Sequence of chain 1.E:
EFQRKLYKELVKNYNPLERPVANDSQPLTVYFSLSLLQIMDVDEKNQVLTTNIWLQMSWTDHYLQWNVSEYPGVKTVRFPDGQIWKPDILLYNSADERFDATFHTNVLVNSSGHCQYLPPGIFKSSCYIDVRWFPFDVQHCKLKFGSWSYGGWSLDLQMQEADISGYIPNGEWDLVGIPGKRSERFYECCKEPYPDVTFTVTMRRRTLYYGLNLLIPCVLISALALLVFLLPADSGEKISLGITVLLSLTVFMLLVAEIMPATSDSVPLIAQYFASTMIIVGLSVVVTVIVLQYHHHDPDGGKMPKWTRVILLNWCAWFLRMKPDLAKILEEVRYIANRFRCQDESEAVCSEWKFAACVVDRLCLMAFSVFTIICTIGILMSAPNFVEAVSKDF

A protein and the small-molecule ligand that binds it are described below.
Small molecule (SMILES): COCC(CCO[C@H]1CC[C@@]2(C)C(=CC[C@H]3[C@@H]4C[C@@H]5O[C@]6(CC[C@@H](C)CO6)[C@@H](C)[C@@H]5[C@@]4(C)CC[C@@H]32)C1)COC

Binding-site contacts:
Ligand atom C79 contacts residue PHE526 of chain 1.E at 4.5 Å (hydrophobic).
Ligand atom C78 contacts residue ALA522 of chain 1.E at 4.0 Å (hydrophobic).
Ligand atom C81 contacts residue PHE526 of chain 1.E at 3.3 Å (hydrophobic).
Ligand atom C12 contacts residue PHE319 of chain 1.E at 3.8 Å (hydrophobic).
Ligand atom C19 contacts residue PHE319 of chain 1.E at 3.9 Å (hydrophobic).
Ligand atom C01 contacts residue PHE319 of chain 1.E at 4.2 Å (hydrophobic).
Ligand atom C74 contacts residue MET521 of chain 1.E at 4.4 Å (hydrophobic).
Ligand atom O49 contacts residue TRP315 of chain 1.E at 3.7 Å.
Ligand atom C21 contacts residue TRP315 of chain 1.E at 3.7 Å (hydrophobic).
Ligand atom C10 contacts residue LEU518 of chain 1.E at 4.1 Å (hydrophobic).
Ligand atom C18 contacts residue TRP315 of chain 1.E at 3.8 Å (hydrophobic).
Ligand atom O80 contacts residue ALA522 of chain 1.E at 3.8 Å.
Ligand atom C77 contacts residue ALA522 of chain 1.E at 4.0 Å (hydrophobic).
Ligand atom C75 contacts residue LEU518 of chain 1.E at 4.0 Å (hydrophobic).
Ligand atom C79 contacts residue ALA522 of chain 1.E at 4.0 Å (hydrophobic).
Ligand atom C24 contacts residue TRP315 of chain 1.E at 3.8 Å (hydrophobic).
Ligand atom C22 contacts residue TRP315 of chain 1.E at 3.7 Å (hydrophobic).
Ligand atom C50 contacts residue TRP315 of chain 1.E at 4.1 Å (hydrophobic).
Ligand atom C19 contacts residue CYS316 of chain 1.E at 4.3 Å (hydrophobic).
Ligand atom C77 contacts residue VAL525 of chain 1.E at 3.9 Å (hydrophobic).
Ligand atom C17 contacts residue TRP315 of chain 1.E at 3.8 Å (hydrophobic).
Ligand atom C19 contacts residue TRP315 of chain 1.E at 4.1 Å (hydrophobic).
Ligand atom C18 contacts residue TRP318 of chain 1.E at 3.9 Å (hydrophobic).
Ligand atom C26 contacts residue TRP318 of chain 1.E at 4.3 Å (hydrophobic).
Ligand atom C23 contacts residue TRP315 of chain 1.E at 4.2 Å (hydrophobic).
Ligand atom C78 contacts residue VAL525 of chain 1.E at 4.5 Å (hydrophobic).
Ligand atom C09 contacts residue PHE319 of chain 1.E at 3.5 Å (hydrophobic).
Ligand atom C10 contacts residue PHE319 of chain 1.E at 3.8 Å (hydrophobic).
Ligand atom C75 contacts residue ALA522 of chain 1.E at 4.0 Å (hydrophobic).
Ligand atom C81 contacts residue VAL525 of chain 1.E at 4.4 Å (hydrophobic).
Ligand atom O20 contacts residue TRP315 of chain 1.E at 4.1 Å.
Ligand atom C21 contacts residue TRP318 of chain 1.E at 4.2 Å (hydrophobic).
Ligand atom C75 contacts residue MET521 of chain 1.E at 3.8 Å (hydrophobic).
Ligand atom C24 contacts residue TRP318 of chain 1.E at 4.4 Å (hydrophobic).
Ligand atom C78 contacts residue PHE526 of chain 1.E at 3.7 Å (hydrophobic).